Sequence of chain 1.B:
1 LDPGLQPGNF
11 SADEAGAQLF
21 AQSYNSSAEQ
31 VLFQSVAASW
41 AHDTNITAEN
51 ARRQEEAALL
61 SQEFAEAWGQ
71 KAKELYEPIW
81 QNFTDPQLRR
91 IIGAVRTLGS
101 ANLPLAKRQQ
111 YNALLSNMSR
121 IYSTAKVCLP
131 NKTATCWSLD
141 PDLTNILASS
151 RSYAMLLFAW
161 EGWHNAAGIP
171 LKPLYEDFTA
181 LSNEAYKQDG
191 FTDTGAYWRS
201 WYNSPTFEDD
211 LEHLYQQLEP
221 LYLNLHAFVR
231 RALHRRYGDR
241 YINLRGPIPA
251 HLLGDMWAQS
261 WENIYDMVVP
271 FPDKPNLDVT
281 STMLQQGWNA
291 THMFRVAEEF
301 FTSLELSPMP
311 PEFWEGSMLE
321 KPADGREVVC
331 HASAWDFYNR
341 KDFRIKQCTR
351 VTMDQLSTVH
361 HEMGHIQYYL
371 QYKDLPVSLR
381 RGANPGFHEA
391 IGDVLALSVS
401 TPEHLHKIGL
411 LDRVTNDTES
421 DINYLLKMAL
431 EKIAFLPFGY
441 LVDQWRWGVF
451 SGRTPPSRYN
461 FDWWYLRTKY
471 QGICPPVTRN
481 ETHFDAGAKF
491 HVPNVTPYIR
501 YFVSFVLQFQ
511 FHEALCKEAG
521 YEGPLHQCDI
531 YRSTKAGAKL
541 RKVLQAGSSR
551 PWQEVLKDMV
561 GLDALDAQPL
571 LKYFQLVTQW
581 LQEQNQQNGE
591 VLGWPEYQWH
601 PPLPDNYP

This protein binds this small molecule.
Small molecule (SMILES): CC(=O)N[C@H]1[C@H](O[C@H]2[C@H](O)[C@@H](NC(C)=O)CO[C@@H]2CO)O[C@H](CO)[C@@H](O[C@@H]2O[C@H](CO)[C@@H](O)[C@H](O)[C@@H]2O)[C@@H]1O

Binding-site contacts:
Ligand atom C2 contacts residue ASN117 of chain 1.B at 2.5 Å.
Ligand atom C3 contacts residue ASN117 of chain 1.B at 3.7 Å.
Ligand atom C1 contacts residue ASN117 of chain 1.B at 1.4 Å.
Ligand atom C5 contacts residue ASN117 of chain 1.B at 3.5 Å.
Ligand atom C8 contacts residue ALA113 of chain 1.B at 3.6 Å (hydrophobic).
Ligand atom C4 contacts residue ASN117 of chain 1.B at 4.2 Å.
Ligand atom C7 contacts residue ALA113 of chain 1.B at 4.2 Å (hydrophobic).
Ligand atom O7 contacts residue LEU114 of chain 1.B at 4.2 Å.
Ligand atom C8 contacts residue GLN110 of chain 1.B at 4.0 Å.
Ligand atom C8 contacts residue ASN117 of chain 1.B at 4.3 Å.
Ligand atom C7 contacts residue ASN117 of chain 1.B at 3.1 Å.
Ligand atom O5 contacts residue ASN117 of chain 1.B at 2.2 Å (h-bond).
Ligand atom N2 contacts residue ASN117 of chain 1.B at 2.9 Å (h-bond).
Ligand atom O7 contacts residue ASN117 of chain 1.B at 2.8 Å (h-bond).
Ligand atom C8 contacts residue LEU114 of chain 1.B at 3.7 Å (hydrophobic).